Binding-site contacts:
Ligand atom C3 contacts residue ASN104 of chain 1.B at 3.8 Å.
Ligand atom N2 contacts residue ASN104 of chain 1.B at 3.0 Å (h-bond).
Ligand atom O5 contacts residue ASN104 of chain 1.B at 2.3 Å (h-bond).
Ligand atom C8 contacts residue ASN104 of chain 1.B at 3.4 Å.
Ligand atom C7 contacts residue PRO102 of chain 1.B at 4.2 Å (hydrophobic).
Ligand atom C2 contacts residue ASN104 of chain 1.B at 2.5 Å.
Ligand atom C1 contacts residue HIS143 of chain 1.B at 4.1 Å.
Ligand atom C5 contacts residue HIS143 of chain 1.B at 4.1 Å.
Ligand atom O7 contacts residue LEU103 of chain 1.B at 3.5 Å.
Ligand atom C6 contacts residue HIS143 of chain 1.B at 4.0 Å.
Ligand atom O6 contacts residue HIS143 of chain 1.B at 4.4 Å.
Ligand atom O7 contacts residue PRO102 of chain 1.B at 3.1 Å (h-bond).
Ligand atom C7 contacts residue ASN104 of chain 1.B at 3.4 Å.
Ligand atom O5 contacts residue HIS143 of chain 1.B at 3.6 Å.
Ligand atom C4 contacts residue ASN104 of chain 1.B at 4.2 Å.
Ligand atom C1 contacts residue ASN104 of chain 1.B at 1.4 Å.
Ligand atom C7 contacts residue LEU103 of chain 1.B at 4.3 Å (hydrophobic).
Ligand atom O7 contacts residue ASN104 of chain 1.B at 4.1 Å.
Ligand atom C5 contacts residue ASN104 of chain 1.B at 3.6 Å.

A small-molecule ligand and the protein it binds are described below.
Small molecule (SMILES): CC(=O)N[C@H]1[C@H](O[C@H]2[C@H](O)[C@@H](NC(C)=O)CO[C@@H]2CO)O[C@H](CO)[C@@H](O[C@@H]2O[C@H](CO[C@H]3O[C@H](CO)[C@@H](O)[C@H](O)[C@@H]3O)[C@@H](O)[C@H](O)[C@@H]2O)[C@@H]1O

Sequence of chain 1.B:
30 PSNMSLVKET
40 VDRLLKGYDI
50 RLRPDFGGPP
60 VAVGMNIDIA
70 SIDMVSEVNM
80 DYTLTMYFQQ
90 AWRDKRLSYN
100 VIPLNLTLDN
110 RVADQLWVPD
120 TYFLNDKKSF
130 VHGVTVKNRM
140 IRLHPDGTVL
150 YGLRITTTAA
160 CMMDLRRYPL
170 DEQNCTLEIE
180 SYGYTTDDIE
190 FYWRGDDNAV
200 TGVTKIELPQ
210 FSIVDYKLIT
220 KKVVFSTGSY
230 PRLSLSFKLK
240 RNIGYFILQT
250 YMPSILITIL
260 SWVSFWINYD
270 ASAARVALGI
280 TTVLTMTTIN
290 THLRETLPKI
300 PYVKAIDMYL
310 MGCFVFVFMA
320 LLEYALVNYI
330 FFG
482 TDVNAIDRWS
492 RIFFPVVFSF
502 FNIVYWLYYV